Sequence of chain 1.E:
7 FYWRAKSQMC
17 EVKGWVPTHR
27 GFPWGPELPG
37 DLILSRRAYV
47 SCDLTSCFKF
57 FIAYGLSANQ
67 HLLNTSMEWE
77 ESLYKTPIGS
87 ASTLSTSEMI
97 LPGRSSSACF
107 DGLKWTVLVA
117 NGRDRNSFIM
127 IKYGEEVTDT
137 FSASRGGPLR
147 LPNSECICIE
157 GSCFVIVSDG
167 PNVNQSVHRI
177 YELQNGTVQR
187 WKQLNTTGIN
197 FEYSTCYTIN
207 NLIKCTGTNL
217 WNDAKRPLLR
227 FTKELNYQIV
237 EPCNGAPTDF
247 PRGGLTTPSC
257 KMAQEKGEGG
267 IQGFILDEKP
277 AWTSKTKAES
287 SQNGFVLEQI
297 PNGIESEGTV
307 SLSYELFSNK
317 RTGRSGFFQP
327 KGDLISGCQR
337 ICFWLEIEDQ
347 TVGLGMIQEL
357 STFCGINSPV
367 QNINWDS

Binding-site contacts:
Ligand atom C8 contacts residue GLN180 of chain 4.E at 3.7 Å.
Ligand atom N2 contacts residue TYR8 of chain 4.E at 2.9 Å (h-bond).
Ligand atom C8 contacts residue GLY157 of chain 4.E at 3.5 Å.
Ligand atom O7 contacts residue ASN181 of chain 4.E at 3.6 Å (h-bond).
Ligand atom C1 contacts residue ASN181 of chain 4.E at 1.4 Å.
Ligand atom C3 contacts residue GOL1 of chain 4.AB at 4.3 Å.
Ligand atom C5 contacts residue ASN181 of chain 4.E at 3.6 Å.
Ligand atom O7 contacts residue GOL1 of chain 4.AB at 2.3 Å (h-bond).
Ligand atom C7 contacts residue ASN181 of chain 4.E at 3.4 Å.
Ligand atom C2 contacts residue ASN181 of chain 4.E at 2.3 Å.
Ligand atom O5 contacts residue ASN181 of chain 4.E at 2.3 Å (h-bond).
Ligand atom C7 contacts residue TYR8 of chain 4.E at 3.7 Å (hydrophobic).
Ligand atom C1 contacts residue GOL1 of chain 4.AB at 4.2 Å.
Ligand atom O5 contacts residue ILE331 of chain 1.E at 3.8 Å.
Ligand atom N2 contacts residue GOL1 of chain 4.AB at 3.9 Å.
Ligand atom O7 contacts residue GLN180 of chain 4.E at 3.0 Å (h-bond).
Ligand atom C4 contacts residue ASN181 of chain 4.E at 4.1 Å.
Ligand atom N2 contacts residue ASN181 of chain 4.E at 2.9 Å (h-bond).
Ligand atom C2 contacts residue GOL1 of chain 4.AB at 3.4 Å.
Ligand atom C8 contacts residue TYR8 of chain 4.E at 3.6 Å (hydrophobic).
Ligand atom C7 contacts residue GOL1 of chain 4.AB at 3.4 Å.
Ligand atom C6 contacts residue LEU330 of chain 1.E at 4.3 Å (hydrophobic).
Ligand atom O5 contacts residue GOL1 of chain 4.AB at 4.5 Å.
Ligand atom C2 contacts residue TYR8 of chain 4.E at 3.9 Å (hydrophobic).
Ligand atom C1 contacts residue TYR8 of chain 4.E at 4.2 Å (hydrophobic).
Ligand atom C3 contacts residue ASN181 of chain 4.E at 3.7 Å.
Ligand atom C7 contacts residue GLN180 of chain 4.E at 3.8 Å.
Ligand atom C3 contacts residue TYR8 of chain 4.E at 4.0 Å (hydrophobic).
Ligand atom O3 contacts residue GOL1 of chain 4.AB at 4.1 Å.
Ligand atom C8 contacts residue ASN181 of chain 4.E at 4.3 Å.
Ligand atom C1 contacts residue ILE331 of chain 1.E at 4.0 Å (hydrophobic).

Sequence of chain 4.E:
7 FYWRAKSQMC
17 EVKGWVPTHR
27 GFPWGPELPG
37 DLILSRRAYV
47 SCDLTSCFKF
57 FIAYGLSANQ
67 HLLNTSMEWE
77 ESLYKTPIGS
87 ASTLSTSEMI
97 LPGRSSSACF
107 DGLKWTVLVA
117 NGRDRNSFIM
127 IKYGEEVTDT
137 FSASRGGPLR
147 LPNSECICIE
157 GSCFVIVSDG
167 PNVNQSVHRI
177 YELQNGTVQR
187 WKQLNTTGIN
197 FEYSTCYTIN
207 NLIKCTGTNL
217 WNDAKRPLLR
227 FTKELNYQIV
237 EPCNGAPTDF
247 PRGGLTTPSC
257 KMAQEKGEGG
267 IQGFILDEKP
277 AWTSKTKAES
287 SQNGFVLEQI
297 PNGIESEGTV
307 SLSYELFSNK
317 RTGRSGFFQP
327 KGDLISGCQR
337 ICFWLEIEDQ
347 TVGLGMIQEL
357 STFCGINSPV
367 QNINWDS

A small-molecule ligand and the protein it binds are described below.
Small molecule (SMILES): CC(=O)N[C@@H]1[C@@H](O)[C@H](O)[C@@H](CO)O[C@H]1O